This protein binds this small molecule.
Small molecule (SMILES): CC(=O)N[C@H]1[C@H](O[C@H]2[C@H](O)[C@@H](NC(C)=O)CO[C@@H]2CO)O[C@H](CO)[C@@H](O)[C@@H]1O

Binding-site contacts:
Ligand atom N2 contacts residue ASN12 of chain 52.G at 3.8 Å.
Ligand atom C7 contacts residue ASN12 of chain 52.G at 3.9 Å.
Ligand atom C2 contacts residue ASN12 of chain 52.G at 3.3 Å.
Ligand atom O7 contacts residue ASN12 of chain 52.G at 3.6 Å.
Ligand atom C5 contacts residue ASN12 of chain 52.G at 4.1 Å.
Ligand atom C1 contacts residue ASN12 of chain 52.G at 2.2 Å.
Ligand atom O5 contacts residue ASN12 of chain 52.G at 2.7 Å (h-bond).

Sequence of chain 52.G:
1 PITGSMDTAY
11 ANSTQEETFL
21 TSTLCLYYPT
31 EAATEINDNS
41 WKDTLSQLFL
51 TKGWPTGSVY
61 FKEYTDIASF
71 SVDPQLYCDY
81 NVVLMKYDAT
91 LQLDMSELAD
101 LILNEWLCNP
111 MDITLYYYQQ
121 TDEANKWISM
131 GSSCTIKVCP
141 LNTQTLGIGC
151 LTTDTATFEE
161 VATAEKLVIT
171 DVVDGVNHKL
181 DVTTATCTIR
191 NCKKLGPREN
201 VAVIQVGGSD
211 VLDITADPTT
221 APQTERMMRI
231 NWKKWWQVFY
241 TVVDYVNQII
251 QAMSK